This small molecule binds to this protein.
Small molecule (SMILES): CNCc1cccc(OCc2ccc3ccc(N)nc3c2)c1

Sequence of chain 1.B:
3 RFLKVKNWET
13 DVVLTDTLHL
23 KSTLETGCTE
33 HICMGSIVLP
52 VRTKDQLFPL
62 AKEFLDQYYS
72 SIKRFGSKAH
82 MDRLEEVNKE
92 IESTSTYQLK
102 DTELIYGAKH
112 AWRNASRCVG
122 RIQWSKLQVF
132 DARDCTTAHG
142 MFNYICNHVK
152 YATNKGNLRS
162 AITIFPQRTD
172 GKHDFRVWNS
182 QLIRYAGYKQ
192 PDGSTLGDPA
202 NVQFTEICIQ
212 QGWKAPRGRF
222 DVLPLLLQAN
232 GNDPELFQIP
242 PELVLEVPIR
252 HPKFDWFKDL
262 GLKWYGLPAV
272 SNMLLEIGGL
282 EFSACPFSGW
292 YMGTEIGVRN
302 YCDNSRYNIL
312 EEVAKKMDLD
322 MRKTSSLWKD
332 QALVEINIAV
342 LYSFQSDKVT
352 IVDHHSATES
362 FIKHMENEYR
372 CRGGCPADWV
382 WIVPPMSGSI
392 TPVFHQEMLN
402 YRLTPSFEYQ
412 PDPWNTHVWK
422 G

Binding-site contacts:
Ligand atom C09 contacts residue GLU296 of chain 1.B at 3.6 Å.
Ligand atom C29 contacts residue TYR410 of chain 1.B at 3.7 Å (hydrophobic).
Ligand atom C06 contacts residue HEM1 of chain 1.H at 3.2 Å.
Ligand atom C05 contacts residue HEM1 of chain 1.H at 3.6 Å.
Ligand atom O12 contacts residue HEM1 of chain 1.H at 3.5 Å.
Ligand atom C26 contacts residue HEM1 of chain 1.H at 3.1 Å.
Ligand atom C11 contacts residue HEM1 of chain 1.H at 3.5 Å.
Ligand atom N01 contacts residue GLU296 of chain 1.B at 2.7 Å (salt-bridge).
Ligand atom N28 contacts residue HEM1 of chain 1.H at 3.6 Å.
Ligand atom C06 contacts residue VAL271 of chain 1.B at 3.5 Å (hydrophobic).
Ligand atom C10 contacts residue HEM1 of chain 1.H at 3.8 Å.
Ligand atom N02 contacts residue TRP291 of chain 1.B at 2.9 Å (h-bond).
Ligand atom C23 contacts residue TYR410 of chain 1.B at 3.9 Å (hydrophobic).
Ligand atom N02 contacts residue GLU296 of chain 1.B at 2.5 Å (salt-bridge).
Ligand atom C10 contacts residue GLU296 of chain 1.B at 3.6 Å.
Ligand atom C25 contacts residue HEM1 of chain 1.H at 3.4 Å.
Ligand atom C08 contacts residue HEM1 of chain 1.H at 3.8 Å.
Ligand atom C07 contacts residue HEM1 of chain 1.H at 3.5 Å.
Ligand atom N01 contacts residue HEM1 of chain 1.H at 3.8 Å.
Ligand atom C02 contacts residue TRP291 of chain 1.B at 4.0 Å (hydrophobic).
Ligand atom C24 contacts residue ASN273 of chain 1.B at 3.5 Å.
Ligand atom C02 contacts residue GLU296 of chain 1.B at 3.4 Å.
Ligand atom C24 contacts residue VAL271 of chain 1.B at 3.7 Å (hydrophobic).
Ligand atom C02 contacts residue HEM1 of chain 1.H at 3.6 Å.
Ligand atom N02 contacts residue TYR292 of chain 1.B at 3.7 Å.
Ligand atom C21 contacts residue HEM1 of chain 1.H at 3.7 Å.
Ligand atom C23 contacts residue ASN273 of chain 1.B at 3.3 Å.
Ligand atom C03 contacts residue HEM1 of chain 1.H at 3.1 Å.
Ligand atom N28 contacts residue TRP382 of chain 1.B at 3.4 Å.
Ligand atom C06 contacts residue PHE288 of chain 1.B at 3.6 Å (hydrophobic).
Ligand atom C04 contacts residue HEM1 of chain 1.H at 3.3 Å.
Ligand atom N02 contacts residue PRO269 of chain 1.B at 3.8 Å.
Ligand atom O12 contacts residue VAL271 of chain 1.B at 3.6 Å.
Ligand atom C08 contacts residue VAL271 of chain 1.B at 3.6 Å (hydrophobic).
Ligand atom C07 contacts residue VAL271 of chain 1.B at 3.3 Å (hydrophobic).
Ligand atom N28 contacts residue TYR410 of chain 1.B at 3.7 Å.
Ligand atom C29 contacts residue VAL40 of chain 1.B at 3.6 Å (hydrophobic).
Ligand atom C22 contacts residue TYR410 of chain 1.B at 3.8 Å (hydrophobic).
Ligand atom C09 contacts residue HEM1 of chain 1.H at 3.3 Å.
Ligand atom N02 contacts residue HEM1 of chain 1.H at 3.7 Å.